Binding-site contacts:
Ligand atom C1A contacts residue HIS246 of chain 1.A at 4.0 Å.
Ligand atom C1L contacts residue MET286 of chain 1.A at 3.5 Å (hydrophobic).
Ligand atom C1O contacts residue MET290 of chain 1.A at 4.1 Å (hydrophobic).
Ligand atom C1A contacts residue MET150 of chain 1.A at 3.5 Å (hydrophobic).
Ligand atom C1B contacts residue PHE146 of chain 1.A at 3.7 Å (hydrophobic).
Ligand atom O1K contacts residue TRP96 of chain 1.A at 3.4 Å.
Ligand atom C1I contacts residue TRP96 of chain 1.A at 3.4 Å (hydrophobic).
Ligand atom C1G contacts residue VAL103 of chain 1.A at 3.8 Å (hydrophobic).
Ligand atom C1A contacts residue ASP247 of chain 1.A at 4.0 Å.
Ligand atom C1F contacts residue MET150 of chain 1.A at 3.6 Å (hydrophobic).
Ligand atom C1O contacts residue PHE146 of chain 1.A at 3.7 Å (hydrophobic).
Ligand atom C1I contacts residue ARG11 of chain 1.B at 4.0 Å.
Ligand atom C1H contacts residue ARG11 of chain 1.B at 3.9 Å.
Ligand atom C1B contacts residue SAM1 of chain 1.C at 3.9 Å.
Ligand atom O1M contacts residue HIS153 of chain 1.A at 3.7 Å.
Ligand atom C1H contacts residue TRP96 of chain 1.A at 3.6 Å (hydrophobic).
Ligand atom C1C contacts residue MET290 of chain 1.A at 3.9 Å (hydrophobic).
Ligand atom C1F contacts residue MET286 of chain 1.A at 3.7 Å (hydrophobic).
Ligand atom O1K contacts residue MET286 of chain 1.A at 4.1 Å.
Ligand atom C1B contacts residue PHE294 of chain 1.A at 4.2 Å (hydrophobic).
Ligand atom C1B contacts residue ASP247 of chain 1.A at 4.0 Å.
Ligand atom C1H contacts residue ARG289 of chain 1.A at 3.3 Å.
Ligand atom C1I contacts residue MET286 of chain 1.A at 3.9 Å (hydrophobic).
Ligand atom C1E contacts residue MET286 of chain 1.A at 3.5 Å (hydrophobic).
Ligand atom C1J contacts residue MET286 of chain 1.A at 3.3 Å (hydrophobic).
Ligand atom C1G contacts residue ARG289 of chain 1.A at 3.4 Å.
Ligand atom O1M contacts residue MET286 of chain 1.A at 3.5 Å.
Ligand atom O1N contacts residue MET286 of chain 1.A at 4.1 Å.
Ligand atom C1J contacts residue TRP96 of chain 1.A at 4.1 Å (hydrophobic).
Ligand atom C1A contacts residue SAM1 of chain 1.C at 3.3 Å.
Ligand atom C1O contacts residue TYR293 of chain 1.A at 3.4 Å (hydrophobic).
Ligand atom C1B contacts residue MET150 of chain 1.A at 4.0 Å (hydrophobic).
Ligand atom C1H contacts residue VAL103 of chain 1.A at 4.0 Å (hydrophobic).
Ligand atom O1K contacts residue ARG289 of chain 1.A at 4.0 Å.
Ligand atom C1E contacts residue MET150 of chain 1.A at 3.8 Å (hydrophobic).
Ligand atom C1D contacts residue MET150 of chain 1.A at 4.0 Å (hydrophobic).
Ligand atom C1D contacts residue MET290 of chain 1.A at 4.0 Å (hydrophobic).
Ligand atom O1K contacts residue ARG11 of chain 1.B at 3.1 Å (salt-bridge).
Ligand atom C1C contacts residue PHE146 of chain 1.A at 3.9 Å (hydrophobic).
Ligand atom C1O contacts residue PHE294 of chain 1.A at 3.7 Å (hydrophobic).

Sequence of chain 1.A:
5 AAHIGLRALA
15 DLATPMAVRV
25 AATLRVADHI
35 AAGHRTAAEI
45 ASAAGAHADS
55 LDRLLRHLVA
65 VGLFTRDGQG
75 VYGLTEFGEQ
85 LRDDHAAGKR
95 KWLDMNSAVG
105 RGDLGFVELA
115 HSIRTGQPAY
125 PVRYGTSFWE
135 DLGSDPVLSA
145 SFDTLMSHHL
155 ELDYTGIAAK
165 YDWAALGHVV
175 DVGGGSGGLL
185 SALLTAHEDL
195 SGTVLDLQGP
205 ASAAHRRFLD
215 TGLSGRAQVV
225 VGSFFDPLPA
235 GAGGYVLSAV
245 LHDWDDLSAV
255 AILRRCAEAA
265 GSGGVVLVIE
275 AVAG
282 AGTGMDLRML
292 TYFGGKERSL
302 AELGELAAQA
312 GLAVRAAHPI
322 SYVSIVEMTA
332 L

Sequence of chain 1.B:
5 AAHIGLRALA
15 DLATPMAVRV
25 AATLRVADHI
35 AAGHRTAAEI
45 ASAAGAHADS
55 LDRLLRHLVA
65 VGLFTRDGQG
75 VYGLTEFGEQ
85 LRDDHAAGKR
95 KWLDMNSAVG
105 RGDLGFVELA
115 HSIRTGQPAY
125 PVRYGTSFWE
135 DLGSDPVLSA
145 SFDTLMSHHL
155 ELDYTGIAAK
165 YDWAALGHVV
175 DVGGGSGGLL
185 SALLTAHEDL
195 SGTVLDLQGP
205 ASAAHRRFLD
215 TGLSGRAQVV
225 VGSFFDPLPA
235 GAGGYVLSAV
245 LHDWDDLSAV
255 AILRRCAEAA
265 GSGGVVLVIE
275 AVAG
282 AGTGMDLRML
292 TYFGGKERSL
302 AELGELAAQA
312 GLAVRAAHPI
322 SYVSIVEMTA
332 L

A small-molecule ligand and the protein it binds are described below.
Small molecule (SMILES): Cc1cccc2c(C(=O)O)c(O)ccc12